A protein and the small-molecule ligand that binds it are described below.
Small molecule (SMILES): CC(C)C[C@H](NC(=O)[C@@H](N)CCCCN)C(=O)N[C@H](C(=O)N[C@H](C(=O)N[C@H](C(=O)N[C@@H](C)C(=O)N[C@H](C(=O)NCC(=O)N[C@H](C(=O)O)C(C)C)C(C)C)C(C)C)C(C)C)C(C)C

Binding-site contacts:
Ligand atom CG contacts residue GLU63 of chain 1.A at 3.5 Å.
Ligand atom N contacts residue TYR171 of chain 1.A at 2.8 Å (h-bond).
Ligand atom C contacts residue ASP77 of chain 1.A at 3.5 Å.
Ligand atom CA contacts residue GOL1 of chain 1.M at 3.6 Å.
Ligand atom O contacts residue TRP147 of chain 1.A at 2.9 Å (h-bond).
Ligand atom CD2 contacts residue TYR99 of chain 1.A at 3.3 Å (hydrophobic).
Ligand atom CD1 contacts residue MET45 of chain 1.A at 3.5 Å (hydrophobic).
Ligand atom N contacts residue GLU63 of chain 1.A at 2.9 Å (salt-bridge).
Ligand atom OXT contacts residue THR80 of chain 1.A at 3.6 Å.
Ligand atom CG1 contacts residue TYR99 of chain 1.A at 3.5 Å (hydrophobic).
Ligand atom CB contacts residue THR143 of chain 1.A at 3.5 Å.
Ligand atom O contacts residue TRP147 of chain 1.A at 3.6 Å.
Ligand atom CG2 contacts residue GLN155 of chain 1.A at 3.4 Å.
Ligand atom O contacts residue THR73 of chain 1.A at 2.8 Å (h-bond).
Ligand atom O contacts residue THR143 of chain 1.A at 2.7 Å (h-bond).
Ligand atom CE contacts residue TRP167 of chain 1.A at 3.3 Å (hydrophobic).
Ligand atom CG2 contacts residue ASP77 of chain 1.A at 3.5 Å.
Ligand atom N contacts residue TYR99 of chain 1.A at 3.1 Å (h-bond).
Ligand atom O contacts residue LYS146 of chain 1.A at 2.7 Å (salt-bridge).
Ligand atom O contacts residue GOL1 of chain 1.M at 2.7 Å (h-bond).
Ligand atom N contacts residue GOL1 of chain 1.M at 2.9 Å (h-bond).
Ligand atom N contacts residue TYR7 of chain 1.A at 2.9 Å (h-bond).
Ligand atom O contacts residue TYR159 of chain 1.A at 2.6 Å (h-bond).
Ligand atom CG contacts residue GLU63 of chain 1.A at 3.4 Å.
Ligand atom CG1 contacts residue GOL1 of chain 1.M at 3.3 Å.
Ligand atom CA contacts residue GLU63 of chain 1.A at 3.5 Å.
Ligand atom O contacts residue HIS70 of chain 1.A at 3.3 Å.
Ligand atom NZ contacts residue TRP167 of chain 1.A at 3.3 Å.
Ligand atom CG contacts residue TRP167 of chain 1.A at 3.5 Å (hydrophobic).
Ligand atom N contacts residue ASP77 of chain 1.A at 2.9 Å (salt-bridge).
Ligand atom C contacts residue THR143 of chain 1.A at 3.6 Å.
Ligand atom CD2 contacts residue TYR7 of chain 1.A at 3.5 Å (hydrophobic).
Ligand atom CA contacts residue TYR7 of chain 1.A at 3.4 Å (hydrophobic).
Ligand atom O contacts residue LYS66 of chain 1.A at 2.9 Å (salt-bridge).
Ligand atom C contacts residue TYR7 of chain 1.A at 3.4 Å (hydrophobic).
Ligand atom C contacts residue LYS146 of chain 1.A at 3.4 Å.
Ligand atom CD contacts residue TRP167 of chain 1.A at 3.5 Å (hydrophobic).
Ligand atom O contacts residue TYR84 of chain 1.A at 2.7 Å (h-bond).
Ligand atom CA contacts residue ASP77 of chain 1.A at 3.3 Å.
Ligand atom O contacts residue LYS66 of chain 1.A at 3.5 Å.

Sequence of chain 1.A:
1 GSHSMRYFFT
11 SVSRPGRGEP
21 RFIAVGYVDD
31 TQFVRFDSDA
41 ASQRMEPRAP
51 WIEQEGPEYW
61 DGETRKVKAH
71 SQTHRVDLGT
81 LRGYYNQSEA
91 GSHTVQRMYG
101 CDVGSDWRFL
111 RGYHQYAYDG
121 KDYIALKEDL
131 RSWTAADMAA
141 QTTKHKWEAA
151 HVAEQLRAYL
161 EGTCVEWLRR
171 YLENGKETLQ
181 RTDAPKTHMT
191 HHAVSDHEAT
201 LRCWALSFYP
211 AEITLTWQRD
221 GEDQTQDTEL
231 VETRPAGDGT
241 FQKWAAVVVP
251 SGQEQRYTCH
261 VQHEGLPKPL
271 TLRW